Sequence of chain 1.VA:
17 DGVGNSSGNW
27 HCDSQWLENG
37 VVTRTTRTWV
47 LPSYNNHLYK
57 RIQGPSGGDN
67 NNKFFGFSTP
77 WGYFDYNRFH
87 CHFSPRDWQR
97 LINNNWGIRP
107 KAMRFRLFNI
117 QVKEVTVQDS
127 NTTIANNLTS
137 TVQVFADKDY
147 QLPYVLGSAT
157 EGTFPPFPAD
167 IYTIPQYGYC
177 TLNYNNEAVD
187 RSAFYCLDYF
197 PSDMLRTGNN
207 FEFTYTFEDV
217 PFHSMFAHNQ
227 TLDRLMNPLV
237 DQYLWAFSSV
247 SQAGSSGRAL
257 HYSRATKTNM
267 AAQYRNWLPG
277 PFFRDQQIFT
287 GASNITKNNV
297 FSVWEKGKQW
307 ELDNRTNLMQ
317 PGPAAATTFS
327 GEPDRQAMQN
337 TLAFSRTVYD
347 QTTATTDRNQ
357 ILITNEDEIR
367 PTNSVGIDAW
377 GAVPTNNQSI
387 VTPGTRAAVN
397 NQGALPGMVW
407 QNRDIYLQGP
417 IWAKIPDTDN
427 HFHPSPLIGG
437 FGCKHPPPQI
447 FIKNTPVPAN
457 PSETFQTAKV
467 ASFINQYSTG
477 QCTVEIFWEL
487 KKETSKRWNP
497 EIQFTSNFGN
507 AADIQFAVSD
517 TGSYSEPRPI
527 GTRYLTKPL

Sequence of chain 1.UA:
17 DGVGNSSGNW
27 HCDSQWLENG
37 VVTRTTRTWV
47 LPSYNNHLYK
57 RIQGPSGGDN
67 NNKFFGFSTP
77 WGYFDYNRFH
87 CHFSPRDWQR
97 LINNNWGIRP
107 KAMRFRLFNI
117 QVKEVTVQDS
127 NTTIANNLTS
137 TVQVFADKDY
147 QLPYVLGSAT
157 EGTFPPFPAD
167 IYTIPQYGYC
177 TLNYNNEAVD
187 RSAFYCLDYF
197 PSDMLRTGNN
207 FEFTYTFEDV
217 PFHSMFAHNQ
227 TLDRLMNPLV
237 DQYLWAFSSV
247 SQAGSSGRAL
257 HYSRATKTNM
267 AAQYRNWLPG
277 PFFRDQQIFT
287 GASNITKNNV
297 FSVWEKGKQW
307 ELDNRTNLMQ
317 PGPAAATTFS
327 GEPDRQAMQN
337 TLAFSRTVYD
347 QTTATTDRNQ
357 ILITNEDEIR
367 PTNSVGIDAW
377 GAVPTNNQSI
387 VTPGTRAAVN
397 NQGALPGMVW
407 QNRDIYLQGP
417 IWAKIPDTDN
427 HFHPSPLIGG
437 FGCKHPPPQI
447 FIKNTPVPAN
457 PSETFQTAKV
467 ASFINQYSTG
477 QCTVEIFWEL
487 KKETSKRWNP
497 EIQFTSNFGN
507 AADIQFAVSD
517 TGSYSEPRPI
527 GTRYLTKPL

This small molecule binds to this protein.
Small molecule (SMILES): Nc1ncnc2c1ncn2[C@H]1C[C@H](O)[C@@H](COP(=O)(O)O)O1

Binding-site contacts:
Ligand atom C2 contacts residue PRO430 of chain 1.UA at 3.8 Å (hydrophobic).
Ligand atom C6 contacts residue PRO217 of chain 1.UA at 4.0 Å (hydrophobic).
Ligand atom N6 contacts residue GLY436 of chain 1.UA at 3.8 Å.
Ligand atom C8 contacts residue ASN426 of chain 1.VA at 3.0 Å.
Ligand atom N6 contacts residue GLY438 of chain 1.UA at 4.2 Å.
Ligand atom O2P contacts residue HIS427 of chain 1.VA at 3.1 Å.
Ligand atom N6 contacts residue PRO430 of chain 1.UA at 4.1 Å.
Ligand atom N1 contacts residue PRO430 of chain 1.UA at 3.5 Å (h-bond).
Ligand atom C5' contacts residue HIS429 of chain 1.UA at 3.1 Å.
Ligand atom O4' contacts residue ASN426 of chain 1.VA at 4.0 Å.
Ligand atom N7 contacts residue SER431 of chain 1.UA at 3.8 Å.
Ligand atom N1 contacts residue GLY438 of chain 1.UA at 3.7 Å.
Ligand atom C4 contacts residue PRO217 of chain 1.UA at 3.8 Å (hydrophobic).
Ligand atom C2' contacts residue HIS429 of chain 1.UA at 3.7 Å.
Ligand atom N1 contacts residue PRO217 of chain 1.UA at 4.1 Å.
Ligand atom N9 contacts residue ASN426 of chain 1.VA at 4.1 Å.
Ligand atom O4' contacts residue HIS429 of chain 1.UA at 4.0 Å.
Ligand atom C2' contacts residue PRO430 of chain 1.UA at 3.5 Å (hydrophobic).
Ligand atom C2 contacts residue PRO217 of chain 1.UA at 3.8 Å (hydrophobic).
Ligand atom C6 contacts residue SER431 of chain 1.UA at 3.8 Å.
Ligand atom P contacts residue ASP425 of chain 1.VA at 3.7 Å.
Ligand atom C6 contacts residue PRO430 of chain 1.UA at 3.7 Å (hydrophobic).
Ligand atom O2P contacts residue ASP425 of chain 1.VA at 3.2 Å (salt-bridge).
Ligand atom O5' contacts residue HIS429 of chain 1.UA at 4.2 Å.
Ligand atom C4' contacts residue HIS429 of chain 1.UA at 3.9 Å.
Ligand atom N7 contacts residue ASN426 of chain 1.VA at 3.5 Å (h-bond).
Ligand atom N6 contacts residue SER431 of chain 1.UA at 3.3 Å.
Ligand atom N9 contacts residue PRO217 of chain 1.UA at 4.2 Å.
Ligand atom C5 contacts residue SER431 of chain 1.UA at 4.0 Å.
Ligand atom N3 contacts residue PRO217 of chain 1.UA at 3.9 Å.
Ligand atom N7 contacts residue ASN408 of chain 1.UA at 3.5 Å (h-bond).
Ligand atom C5' contacts residue HIS427 of chain 1.VA at 4.0 Å.
Ligand atom O2P contacts residue ASN426 of chain 1.VA at 3.3 Å.
Ligand atom N3 contacts residue PRO430 of chain 1.UA at 4.1 Å.
Ligand atom C5 contacts residue PRO217 of chain 1.UA at 3.8 Å (hydrophobic).
Ligand atom N6 contacts residue ASN408 of chain 1.UA at 3.9 Å.
Ligand atom C8 contacts residue ASP425 of chain 1.VA at 4.1 Å.
Ligand atom C3' contacts residue HIS429 of chain 1.UA at 3.7 Å.
Ligand atom C2 contacts residue GLY438 of chain 1.UA at 3.9 Å.
Ligand atom N6 contacts residue PRO432 of chain 1.UA at 4.0 Å.